This small molecule binds to this protein.
Small molecule (SMILES): O=C(O)c1cncc(-c2cccs2)c1

Sequence of chain 1.A:
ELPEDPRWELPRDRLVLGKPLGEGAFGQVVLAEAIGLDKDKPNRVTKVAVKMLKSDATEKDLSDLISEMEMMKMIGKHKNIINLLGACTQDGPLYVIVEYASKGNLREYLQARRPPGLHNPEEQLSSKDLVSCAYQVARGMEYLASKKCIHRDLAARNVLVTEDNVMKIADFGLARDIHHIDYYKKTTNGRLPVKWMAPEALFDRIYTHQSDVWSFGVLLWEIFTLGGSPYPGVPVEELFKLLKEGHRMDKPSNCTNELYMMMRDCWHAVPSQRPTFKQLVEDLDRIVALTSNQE

Binding-site contacts:
Ligand atom C1N contacts residue TYR115 of chain 1.A at 3.9 Å (hydrophobic).
Ligand atom C1E contacts residue PHE41 of chain 1.A at 4.1 Å (hydrophobic).
Ligand atom C1E contacts residue VAL113 of chain 1.A at 4.4 Å (hydrophobic).
Ligand atom C1I contacts residue GLU114 of chain 1.A at 4.3 Å.
Ligand atom O1A contacts residue LEU36 of chain 1.A at 3.2 Å (h-bond).
Ligand atom C1B contacts residue LEU36 of chain 1.A at 4.1 Å (hydrophobic).
Ligand atom C1G contacts residue LEU182 of chain 1.A at 4.2 Å (hydrophobic).
Ligand atom N1M contacts residue GLU114 of chain 1.A at 3.8 Å.
Ligand atom S1D contacts residue VAL44 of chain 1.A at 4.2 Å.
Ligand atom C1E contacts residue LYS66 of chain 1.A at 4.3 Å.
Ligand atom O1C contacts residue LEU36 of chain 1.A at 4.1 Å.
Ligand atom C1F contacts residue ILE97 of chain 1.A at 3.8 Å (hydrophobic).
Ligand atom C1L contacts residue TYR115 of chain 1.A at 3.7 Å (hydrophobic).
Ligand atom C1I contacts residue LEU182 of chain 1.A at 3.4 Å (hydrophobic).
Ligand atom C1N contacts residue GLU114 of chain 1.A at 3.2 Å.
Ligand atom C1K contacts residue ALA64 of chain 1.A at 4.4 Å (hydrophobic).
Ligand atom C1G contacts residue LEU36 of chain 1.A at 4.4 Å (hydrophobic).
Ligand atom C1I contacts residue ALA64 of chain 1.A at 4.0 Å (hydrophobic).
Ligand atom C1K contacts residue GLU114 of chain 1.A at 4.0 Å.
Ligand atom O1C contacts residue GLY119 of chain 1.A at 4.3 Å.
Ligand atom N1M contacts residue ALA64 of chain 1.A at 4.3 Å.
Ligand atom N1M contacts residue ALA116 of chain 1.A at 2.7 Å (h-bond).
Ligand atom C1N contacts residue ALA116 of chain 1.A at 3.6 Å (hydrophobic).
Ligand atom C1L contacts residue LEU182 of chain 1.A at 4.3 Å (hydrophobic).
Ligand atom C1G contacts residue ALA116 of chain 1.A at 4.3 Å (hydrophobic).
Ligand atom C1J contacts residue ALA64 of chain 1.A at 4.2 Å (hydrophobic).
Ligand atom N1M contacts residue LEU182 of chain 1.A at 4.1 Å.
Ligand atom C1K contacts residue VAL113 of chain 1.A at 3.4 Å (hydrophobic).
Ligand atom N1M contacts residue TYR115 of chain 1.A at 3.5 Å.
Ligand atom C1K contacts residue LEU182 of chain 1.A at 4.0 Å (hydrophobic).
Ligand atom C1H contacts residue LEU182 of chain 1.A at 3.7 Å (hydrophobic).
Ligand atom C1L contacts residue ALA116 of chain 1.A at 3.2 Å (hydrophobic).
Ligand atom C1N contacts residue ALA64 of chain 1.A at 3.7 Å (hydrophobic).
Ligand atom C1F contacts residue VAL113 of chain 1.A at 3.4 Å (hydrophobic).
Ligand atom S1D contacts residue PHE41 of chain 1.A at 3.9 Å.
Ligand atom C1J contacts residue VAL113 of chain 1.A at 4.3 Å (hydrophobic).
Ligand atom C1N contacts residue LEU182 of chain 1.A at 3.6 Å (hydrophobic).
Ligand atom C1J contacts residue LEU182 of chain 1.A at 3.6 Å (hydrophobic).
Ligand atom O1C contacts residue ALA116 of chain 1.A at 3.9 Å.
Ligand atom C1K contacts residue ILE97 of chain 1.A at 3.6 Å (hydrophobic).